Binding-site contacts:
Ligand atom N2 contacts residue ASN154 of chain 19.A at 2.9 Å (h-bond).
Ligand atom C5 contacts residue HIS104 of chain 19.B at 3.2 Å.
Ligand atom C3 contacts residue ASN154 of chain 19.A at 3.8 Å.
Ligand atom O7 contacts residue ASN154 of chain 19.A at 3.4 Å (h-bond).
Ligand atom O5 contacts residue HIS104 of chain 19.B at 3.1 Å.
Ligand atom C7 contacts residue ASN154 of chain 19.A at 3.4 Å.
Ligand atom C8 contacts residue HIS104 of chain 19.B at 4.5 Å.
Ligand atom C1 contacts residue HIS104 of chain 19.B at 3.7 Å.
Ligand atom C6 contacts residue HIS104 of chain 19.B at 3.5 Å.
Ligand atom C4 contacts residue HIS104 of chain 19.B at 4.5 Å.
Ligand atom C8 contacts residue ASN154 of chain 19.A at 3.7 Å.
Ligand atom O5 contacts residue ASN154 of chain 19.A at 2.3 Å (h-bond).
Ligand atom C6 contacts residue VAL250 of chain 19.B at 4.3 Å (hydrophobic).
Ligand atom C2 contacts residue ASN154 of chain 19.A at 2.4 Å.
Ligand atom C4 contacts residue ASN154 of chain 19.A at 4.2 Å.
Ligand atom C1 contacts residue ASN154 of chain 19.A at 1.4 Å.
Ligand atom C5 contacts residue ASN154 of chain 19.A at 3.6 Å.

Sequence of chain 19.B:
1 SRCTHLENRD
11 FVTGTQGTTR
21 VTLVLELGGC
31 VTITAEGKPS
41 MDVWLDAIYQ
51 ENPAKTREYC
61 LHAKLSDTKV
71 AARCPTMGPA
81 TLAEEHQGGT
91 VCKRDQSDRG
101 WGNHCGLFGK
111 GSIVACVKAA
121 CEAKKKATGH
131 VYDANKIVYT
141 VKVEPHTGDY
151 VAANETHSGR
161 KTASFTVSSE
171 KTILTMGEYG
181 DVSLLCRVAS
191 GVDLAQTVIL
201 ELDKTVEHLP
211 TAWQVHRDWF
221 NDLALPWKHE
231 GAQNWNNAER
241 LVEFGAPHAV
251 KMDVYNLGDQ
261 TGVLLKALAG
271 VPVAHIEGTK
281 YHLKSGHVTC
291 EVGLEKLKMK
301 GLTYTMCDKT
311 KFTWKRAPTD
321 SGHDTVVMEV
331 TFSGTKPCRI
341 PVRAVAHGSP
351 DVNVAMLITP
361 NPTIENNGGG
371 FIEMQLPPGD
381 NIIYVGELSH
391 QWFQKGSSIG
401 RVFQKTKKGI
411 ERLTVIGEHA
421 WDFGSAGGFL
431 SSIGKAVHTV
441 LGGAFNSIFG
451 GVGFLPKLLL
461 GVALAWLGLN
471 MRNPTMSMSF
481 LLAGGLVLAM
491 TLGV

The small molecule below binds the protein below.
Small molecule (SMILES): CC(=O)N[C@H]1[C@H](O[C@H]2[C@H](O)[C@@H](NC(C)=O)CO[C@@H]2CO[C@@H]2O[C@@H](C)[C@@H](O)[C@@H](O)[C@@H]2O)O[C@H](CO)[C@@H](O)[C@@H]1O

Sequence of chain 19.A:
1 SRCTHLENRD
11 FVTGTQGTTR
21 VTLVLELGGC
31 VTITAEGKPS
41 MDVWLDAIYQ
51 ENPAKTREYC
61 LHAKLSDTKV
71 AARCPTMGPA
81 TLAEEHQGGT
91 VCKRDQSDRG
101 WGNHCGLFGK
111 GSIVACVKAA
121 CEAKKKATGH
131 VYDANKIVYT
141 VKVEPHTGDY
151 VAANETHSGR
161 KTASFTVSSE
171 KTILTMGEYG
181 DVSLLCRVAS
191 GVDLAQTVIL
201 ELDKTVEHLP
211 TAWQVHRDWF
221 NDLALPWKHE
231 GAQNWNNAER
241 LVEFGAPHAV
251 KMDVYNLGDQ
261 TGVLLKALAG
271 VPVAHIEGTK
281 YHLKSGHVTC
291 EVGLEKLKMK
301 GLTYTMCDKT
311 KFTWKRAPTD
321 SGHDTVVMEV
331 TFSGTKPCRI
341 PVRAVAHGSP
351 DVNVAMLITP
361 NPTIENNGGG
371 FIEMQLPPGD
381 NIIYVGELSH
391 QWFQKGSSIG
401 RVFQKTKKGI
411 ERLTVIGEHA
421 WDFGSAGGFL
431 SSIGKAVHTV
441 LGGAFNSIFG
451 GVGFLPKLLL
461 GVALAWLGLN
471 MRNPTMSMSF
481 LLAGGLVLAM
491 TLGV